Sequence of chain 1.D:
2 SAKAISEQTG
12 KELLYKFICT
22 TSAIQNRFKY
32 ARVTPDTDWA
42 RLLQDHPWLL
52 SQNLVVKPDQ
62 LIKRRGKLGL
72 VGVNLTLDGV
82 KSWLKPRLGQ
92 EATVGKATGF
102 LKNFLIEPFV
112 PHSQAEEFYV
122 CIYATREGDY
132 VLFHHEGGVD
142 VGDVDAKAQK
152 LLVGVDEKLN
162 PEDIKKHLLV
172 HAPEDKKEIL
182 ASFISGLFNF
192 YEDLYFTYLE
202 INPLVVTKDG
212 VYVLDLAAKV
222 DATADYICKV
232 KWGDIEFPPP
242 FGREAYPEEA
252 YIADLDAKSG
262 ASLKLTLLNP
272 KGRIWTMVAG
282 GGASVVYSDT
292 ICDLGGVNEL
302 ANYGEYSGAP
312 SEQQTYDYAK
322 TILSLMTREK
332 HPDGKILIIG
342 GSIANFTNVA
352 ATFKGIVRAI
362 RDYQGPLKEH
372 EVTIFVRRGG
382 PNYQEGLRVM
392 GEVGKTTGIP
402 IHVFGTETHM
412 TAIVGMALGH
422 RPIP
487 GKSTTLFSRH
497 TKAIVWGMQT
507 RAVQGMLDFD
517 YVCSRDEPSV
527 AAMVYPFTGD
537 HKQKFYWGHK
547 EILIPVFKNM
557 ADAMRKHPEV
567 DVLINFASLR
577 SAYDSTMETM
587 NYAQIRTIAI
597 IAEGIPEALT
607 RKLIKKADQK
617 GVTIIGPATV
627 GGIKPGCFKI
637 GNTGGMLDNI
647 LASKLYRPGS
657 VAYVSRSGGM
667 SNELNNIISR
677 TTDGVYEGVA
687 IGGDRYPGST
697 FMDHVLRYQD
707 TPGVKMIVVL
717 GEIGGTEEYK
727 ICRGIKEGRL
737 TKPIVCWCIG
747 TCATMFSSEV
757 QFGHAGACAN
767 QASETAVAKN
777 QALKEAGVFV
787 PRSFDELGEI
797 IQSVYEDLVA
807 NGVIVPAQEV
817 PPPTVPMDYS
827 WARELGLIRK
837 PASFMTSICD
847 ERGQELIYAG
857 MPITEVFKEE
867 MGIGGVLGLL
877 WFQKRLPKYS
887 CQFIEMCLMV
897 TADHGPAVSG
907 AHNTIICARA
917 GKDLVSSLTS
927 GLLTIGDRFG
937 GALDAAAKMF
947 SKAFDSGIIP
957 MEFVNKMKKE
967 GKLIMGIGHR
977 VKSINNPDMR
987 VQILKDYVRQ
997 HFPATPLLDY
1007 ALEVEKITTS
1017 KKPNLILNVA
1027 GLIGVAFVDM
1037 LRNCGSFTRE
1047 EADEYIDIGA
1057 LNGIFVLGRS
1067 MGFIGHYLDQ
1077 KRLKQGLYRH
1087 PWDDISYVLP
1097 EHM

The protein below binds the small molecule below.
Small molecule (SMILES): CC(C)(COP(=O)(O)OP(=O)(O)OC[C@H]1O[C@@H](n2cnc3c(N)ncnc32)[C@H](O)[C@@H]1OP(=O)(O)O)[C@@H](O)C(=O)NCCC(=O)NCCSC(=O)C[C@@](O)(CC(=O)O)C(=O)O

Sequence of chain 1.B:
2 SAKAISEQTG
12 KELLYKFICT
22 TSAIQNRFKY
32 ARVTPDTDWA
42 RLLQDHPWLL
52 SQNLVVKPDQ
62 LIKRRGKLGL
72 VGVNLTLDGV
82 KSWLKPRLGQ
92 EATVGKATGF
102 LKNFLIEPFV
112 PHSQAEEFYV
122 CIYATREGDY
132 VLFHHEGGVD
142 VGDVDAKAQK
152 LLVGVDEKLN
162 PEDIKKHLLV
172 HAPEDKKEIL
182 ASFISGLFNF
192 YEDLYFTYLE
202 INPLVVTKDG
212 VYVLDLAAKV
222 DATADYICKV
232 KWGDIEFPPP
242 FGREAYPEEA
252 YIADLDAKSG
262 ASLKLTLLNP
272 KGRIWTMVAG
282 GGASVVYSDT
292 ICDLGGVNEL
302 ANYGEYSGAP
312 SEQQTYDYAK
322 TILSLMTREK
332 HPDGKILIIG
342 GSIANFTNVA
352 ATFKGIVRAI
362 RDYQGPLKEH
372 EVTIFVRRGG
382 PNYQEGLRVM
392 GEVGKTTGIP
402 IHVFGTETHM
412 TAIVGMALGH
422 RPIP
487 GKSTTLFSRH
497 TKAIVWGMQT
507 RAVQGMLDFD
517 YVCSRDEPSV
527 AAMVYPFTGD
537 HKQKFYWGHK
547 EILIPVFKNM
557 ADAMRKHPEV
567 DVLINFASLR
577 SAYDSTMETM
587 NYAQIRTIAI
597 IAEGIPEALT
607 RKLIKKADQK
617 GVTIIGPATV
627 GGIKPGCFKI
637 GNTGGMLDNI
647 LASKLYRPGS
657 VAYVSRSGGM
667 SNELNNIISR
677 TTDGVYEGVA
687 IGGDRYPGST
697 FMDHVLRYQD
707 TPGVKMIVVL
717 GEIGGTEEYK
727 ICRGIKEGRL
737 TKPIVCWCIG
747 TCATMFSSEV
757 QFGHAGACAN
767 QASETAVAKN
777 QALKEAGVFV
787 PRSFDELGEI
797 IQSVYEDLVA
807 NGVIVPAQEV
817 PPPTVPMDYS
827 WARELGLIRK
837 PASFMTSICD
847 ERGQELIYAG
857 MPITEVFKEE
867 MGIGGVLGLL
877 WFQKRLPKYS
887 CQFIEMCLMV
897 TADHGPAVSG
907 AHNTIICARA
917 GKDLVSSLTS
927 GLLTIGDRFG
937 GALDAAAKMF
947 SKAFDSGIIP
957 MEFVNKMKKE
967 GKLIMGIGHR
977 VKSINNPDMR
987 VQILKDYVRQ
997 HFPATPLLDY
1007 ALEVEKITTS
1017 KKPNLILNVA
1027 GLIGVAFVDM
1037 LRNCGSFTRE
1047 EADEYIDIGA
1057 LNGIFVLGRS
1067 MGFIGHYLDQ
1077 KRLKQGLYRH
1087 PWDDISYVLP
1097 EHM

Binding-site contacts:
Ligand atom O12 contacts residue SER574 of chain 1.B at 2.5 Å (h-bond).
Ligand atom O19 contacts residue ASN346 of chain 1.B at 2.5 Å (h-bond).
Ligand atom O17 contacts residue ALA280 of chain 1.B at 3.3 Å.
Ligand atom C10 contacts residue LEU1021 of chain 1.D at 3.5 Å (hydrophobic).
Ligand atom C26 contacts residue THR348 of chain 1.B at 3.4 Å.
Ligand atom O17 contacts residue ARG379 of chain 1.B at 2.7 Å (salt-bridge).
Ligand atom O16 contacts residue ALA280 of chain 1.B at 3.3 Å.
Ligand atom O11 contacts residue LYS1017 of chain 1.D at 3.2 Å (salt-bridge).
Ligand atom C19 contacts residue THR625 of chain 1.B at 3.4 Å.
Ligand atom O8 contacts residue PHE533 of chain 1.B at 3.4 Å.
Ligand atom N4 contacts residue ILE973 of chain 1.D at 2.9 Å (h-bond).
Ligand atom C25 contacts residue ALA280 of chain 1.B at 3.5 Å (hydrophobic).
Ligand atom N1 contacts residue LEU969 of chain 1.D at 3.5 Å.
Ligand atom O19 contacts residue ALA345 of chain 1.B at 3.1 Å.
Ligand atom O18 contacts residue PHE347 of chain 1.B at 3.4 Å (h-bond).
Ligand atom O7 contacts residue LEU1021 of chain 1.D at 3.3 Å.
Ligand atom N3 contacts residue ILE970 of chain 1.D at 3.4 Å (h-bond).
Ligand atom C25 contacts residue ARG379 of chain 1.B at 3.2 Å.
Ligand atom N4 contacts residue ACO1 of chain 1.R at 3.4 Å.
Ligand atom C19 contacts residue ALA624 of chain 1.B at 3.4 Å (hydrophobic).
Ligand atom O20 contacts residue THR348 of chain 1.B at 3.0 Å (h-bond).
Ligand atom C18 contacts residue ILE597 of chain 1.B at 3.1 Å (hydrophobic).
Ligand atom C10 contacts residue LEU969 of chain 1.D at 3.3 Å (hydrophobic).
Ligand atom O15 contacts residue PHE347 of chain 1.B at 3.0 Å.
Ligand atom N6 contacts residue THR625 of chain 1.B at 3.5 Å (h-bond).
Ligand atom O18 contacts residue ASN346 of chain 1.B at 3.4 Å (h-bond).
Ligand atom O14 contacts residue GLU599 of chain 1.B at 3.2 Å.
Ligand atom C contacts residue PHE572 of chain 1.B at 3.4 Å (hydrophobic).
Ligand atom C22 contacts residue PO41 of chain 1.K at 3.4 Å.
Ligand atom C17 contacts residue ILE597 of chain 1.B at 3.2 Å (hydrophobic).
Ligand atom O11 contacts residue LYS964 of chain 1.D at 3.1 Å (salt-bridge).
Ligand atom O16 contacts residue THR348 of chain 1.B at 3.0 Å (h-bond).
Ligand atom C26 contacts residue ASN346 of chain 1.B at 3.4 Å.
Ligand atom O18 contacts residue THR348 of chain 1.B at 2.6 Å (h-bond).
Ligand atom O14 contacts residue ILE597 of chain 1.B at 3.2 Å (h-bond).
Ligand atom O12 contacts residue ARG576 of chain 1.B at 2.6 Å (salt-bridge).
Ligand atom O10 contacts residue SER577 of chain 1.B at 3.4 Å.
Ligand atom P2 contacts residue SER574 of chain 1.B at 3.2 Å.
Ligand atom O10 contacts residue SER574 of chain 1.B at 2.8 Å (h-bond).
Ligand atom O16 contacts residue ARG379 of chain 1.B at 3.0 Å (salt-bridge).